The small molecule below binds the protein below.
Small molecule (SMILES): CC(=O)N[C@@H]1[C@@H](O)[C@H](O)[C@@H](CO)O[C@H]1O

Sequence of chain 1.A:
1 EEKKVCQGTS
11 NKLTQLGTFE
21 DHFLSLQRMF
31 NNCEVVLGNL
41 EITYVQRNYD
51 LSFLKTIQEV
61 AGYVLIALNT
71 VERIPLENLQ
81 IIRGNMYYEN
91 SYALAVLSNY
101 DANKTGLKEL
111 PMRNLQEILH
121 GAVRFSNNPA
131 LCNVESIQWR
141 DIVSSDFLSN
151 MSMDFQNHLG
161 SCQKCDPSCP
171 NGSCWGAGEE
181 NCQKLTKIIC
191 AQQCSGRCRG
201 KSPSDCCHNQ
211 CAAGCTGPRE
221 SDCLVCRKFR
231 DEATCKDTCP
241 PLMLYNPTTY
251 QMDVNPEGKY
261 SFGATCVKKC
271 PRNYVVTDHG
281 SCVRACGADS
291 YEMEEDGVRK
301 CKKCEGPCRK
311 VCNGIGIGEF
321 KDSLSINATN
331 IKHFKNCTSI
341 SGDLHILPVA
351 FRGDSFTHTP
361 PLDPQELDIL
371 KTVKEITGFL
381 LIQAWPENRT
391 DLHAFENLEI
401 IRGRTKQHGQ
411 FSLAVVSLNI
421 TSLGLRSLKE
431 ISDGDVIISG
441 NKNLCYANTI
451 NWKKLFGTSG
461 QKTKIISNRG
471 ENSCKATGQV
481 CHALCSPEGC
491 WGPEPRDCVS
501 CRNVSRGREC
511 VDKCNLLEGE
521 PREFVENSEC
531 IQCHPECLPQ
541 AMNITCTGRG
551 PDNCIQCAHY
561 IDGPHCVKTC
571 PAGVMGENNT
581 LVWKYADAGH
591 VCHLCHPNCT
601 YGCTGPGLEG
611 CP

Binding-site contacts:
Ligand atom O5 contacts residue ASN419 of chain 1.A at 2.5 Å (h-bond).
Ligand atom N2 contacts residue ASN419 of chain 1.A at 3.4 Å (h-bond).
Ligand atom O7 contacts residue ASN419 of chain 1.A at 3.3 Å (h-bond).
Ligand atom C7 contacts residue ASN419 of chain 1.A at 3.7 Å.
Ligand atom C5 contacts residue ASN419 of chain 1.A at 3.7 Å.
Ligand atom C6 contacts residue ASN419 of chain 1.A at 4.3 Å.
Ligand atom O7 contacts residue GLU387 of chain 1.A at 4.2 Å.
Ligand atom C4 contacts residue ASN419 of chain 1.A at 4.1 Å.
Ligand atom C2 contacts residue ASN419 of chain 1.A at 2.6 Å.
Ligand atom C3 contacts residue ASN419 of chain 1.A at 3.8 Å.
Ligand atom O6 contacts residue ASN419 of chain 1.A at 3.8 Å.
Ligand atom O5 contacts residue GLU387 of chain 1.A at 4.2 Å.
Ligand atom C1 contacts residue ASN419 of chain 1.A at 1.4 Å.